Binding-site contacts:
Ligand atom N2 contacts residue ASN232 of chain 1.G at 3.1 Å (h-bond).
Ligand atom O6 contacts residue GLY348 of chain 1.G at 3.7 Å.
Ligand atom C6 contacts residue GLY348 of chain 1.G at 3.6 Å.
Ligand atom C5 contacts residue NAG1 of chain 1.MA at 4.5 Å.
Ligand atom C8 contacts residue PRO182 of chain 1.G at 4.3 Å (hydrophobic).
Ligand atom C7 contacts residue VAL224 of chain 1.G at 4.2 Å (hydrophobic).
Ligand atom C1 contacts residue SER415 of chain 1.G at 4.5 Å.
Ligand atom C5 contacts residue ASN232 of chain 1.G at 3.6 Å.
Ligand atom C8 contacts residue ASN346 of chain 1.G at 3.8 Å.
Ligand atom C6 contacts residue VAL414 of chain 1.G at 3.5 Å (hydrophobic).
Ligand atom C4 contacts residue VAL414 of chain 1.G at 3.8 Å (hydrophobic).
Ligand atom C6 contacts residue NAG1 of chain 1.MA at 3.6 Å.
Ligand atom O5 contacts residue CYS413 of chain 1.G at 4.4 Å.
Ligand atom O7 contacts residue ASN346 of chain 1.G at 4.4 Å.
Ligand atom C8 contacts residue LEU231 of chain 1.G at 4.2 Å (hydrophobic).
Ligand atom O4 contacts residue CYS413 of chain 1.G at 4.4 Å.
Ligand atom O5 contacts residue VAL414 of chain 1.G at 4.2 Å.
Ligand atom C6 contacts residue SER179 of chain 1.G at 3.6 Å.
Ligand atom C8 contacts residue ASN232 of chain 1.G at 4.4 Å.
Ligand atom C8 contacts residue VAL224 of chain 1.G at 3.5 Å (hydrophobic).
Ligand atom C3 contacts residue SER415 of chain 1.G at 3.8 Å.
Ligand atom C1 contacts residue ASN232 of chain 1.G at 1.4 Å.
Ligand atom C2 contacts residue SER415 of chain 1.G at 4.4 Å.
Ligand atom C7 contacts residue ASN232 of chain 1.G at 4.2 Å.
Ligand atom N2 contacts residue SER415 of chain 1.G at 4.1 Å.
Ligand atom O6 contacts residue SER179 of chain 1.G at 3.3 Å (h-bond).
Ligand atom C3 contacts residue VAL414 of chain 1.G at 4.3 Å (hydrophobic).
Ligand atom C7 contacts residue PRO182 of chain 1.G at 3.9 Å (hydrophobic).
Ligand atom O6 contacts residue GLU181 of chain 1.G at 3.5 Å.
Ligand atom C5 contacts residue VAL414 of chain 1.G at 3.1 Å (hydrophobic).
Ligand atom C2 contacts residue ASN232 of chain 1.G at 2.5 Å.
Ligand atom O4 contacts residue VAL414 of chain 1.G at 3.6 Å (h-bond).
Ligand atom C4 contacts residue ASN232 of chain 1.G at 4.2 Å.
Ligand atom C3 contacts residue ASN232 of chain 1.G at 3.8 Å.
Ligand atom O7 contacts residue PRO182 of chain 1.G at 3.3 Å.
Ligand atom O5 contacts residue ASN232 of chain 1.G at 2.2 Å (h-bond).

Sequence of chain 1.G:
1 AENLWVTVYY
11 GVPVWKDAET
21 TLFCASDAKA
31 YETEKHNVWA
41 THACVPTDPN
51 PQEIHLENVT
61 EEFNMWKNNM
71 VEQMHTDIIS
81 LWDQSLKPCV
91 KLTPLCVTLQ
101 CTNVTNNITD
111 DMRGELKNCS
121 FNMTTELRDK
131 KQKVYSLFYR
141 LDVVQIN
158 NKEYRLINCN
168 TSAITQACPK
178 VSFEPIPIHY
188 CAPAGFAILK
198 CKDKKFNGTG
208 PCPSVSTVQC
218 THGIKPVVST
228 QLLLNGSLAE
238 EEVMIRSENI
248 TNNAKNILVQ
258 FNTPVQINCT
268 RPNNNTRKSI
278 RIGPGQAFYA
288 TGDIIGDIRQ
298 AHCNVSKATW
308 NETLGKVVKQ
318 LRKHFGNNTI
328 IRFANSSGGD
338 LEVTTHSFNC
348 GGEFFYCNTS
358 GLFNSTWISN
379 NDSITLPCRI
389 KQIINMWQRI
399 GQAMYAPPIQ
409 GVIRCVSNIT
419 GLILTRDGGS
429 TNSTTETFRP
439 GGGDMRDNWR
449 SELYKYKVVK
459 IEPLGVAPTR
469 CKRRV

A protein and the small-molecule ligand that binds it are described below.
Small molecule (SMILES): CC(=O)N[C@H]1[C@H](O[C@H]2[C@H](O)[C@@H](NC(C)=O)CO[C@@H]2CO)O[C@H](CO)[C@@H](O[C@@H]2O[C@H](CO)[C@@H](O)[C@H](O[C@H]3O[C@H](CO)[C@@H](O)[C@H](O)[C@@H]3O)[C@@H]2O)[C@@H]1O